The small molecule below binds the protein below.
Small molecule (SMILES): CCCCCCCO[C@H]1O[C@H](CO)[C@@H](O)[C@H](O)[C@@H]1F

Binding-site contacts:
Ligand atom O4 contacts residue ILE52 of chain 1.A at 3.3 Å.
Ligand atom F2 contacts residue PHE1 of chain 1.A at 2.9 Å.
Ligand atom C6 contacts residue ASP54 of chain 1.A at 3.4 Å.
Ligand atom C4 contacts residue ASP54 of chain 1.A at 3.3 Å.
Ligand atom CAN contacts residue TYR48 of chain 1.A at 3.6 Å (hydrophobic).
Ligand atom O3 contacts residue PHE142 of chain 1.A at 3.8 Å.
Ligand atom F2 contacts residue ILE13 of chain 1.A at 3.5 Å.
Ligand atom C6 contacts residue TYR48 of chain 1.A at 3.7 Å (hydrophobic).
Ligand atom O3 contacts residue GLN133 of chain 1.A at 3.1 Å (h-bond).
Ligand atom C6 contacts residue ASN46 of chain 1.A at 3.2 Å.
Ligand atom O4 contacts residue ASP54 of chain 1.A at 2.6 Å (salt-bridge).
Ligand atom C6 contacts residue ASP47 of chain 1.A at 3.6 Å.
Ligand atom O6 contacts residue TYR48 of chain 1.A at 3.9 Å.
Ligand atom C4 contacts residue ASN135 of chain 1.A at 3.9 Å.
Ligand atom O4 contacts residue ASN135 of chain 1.A at 2.9 Å (h-bond).
Ligand atom CAO contacts residue TYR137 of chain 1.A at 4.0 Å (hydrophobic).
Ligand atom C4 contacts residue PHE1 of chain 1.A at 3.8 Å (hydrophobic).
Ligand atom O6 contacts residue ASP54 of chain 1.A at 2.6 Å (salt-bridge).
Ligand atom C5 contacts residue ILE52 of chain 1.A at 3.9 Å (hydrophobic).
Ligand atom O3 contacts residue ASP140 of chain 1.A at 2.7 Å (salt-bridge).
Ligand atom CAQ contacts residue TYR137 of chain 1.A at 3.5 Å (hydrophobic).
Ligand atom C1 contacts residue PHE1 of chain 1.A at 3.5 Å (hydrophobic).
Ligand atom O4 contacts residue GLN133 of chain 1.A at 3.6 Å (h-bond).
Ligand atom C4 contacts residue GLN133 of chain 1.A at 3.7 Å.
Ligand atom CAR contacts residue TYR48 of chain 1.A at 3.9 Å (hydrophobic).
Ligand atom C2 contacts residue ILE13 of chain 1.A at 3.8 Å (hydrophobic).
Ligand atom C3 contacts residue ASP140 of chain 1.A at 3.3 Å.
Ligand atom C6 contacts residue PHE1 of chain 1.A at 3.7 Å (hydrophobic).
Ligand atom O3 contacts residue ASN135 of chain 1.A at 3.2 Å (h-bond).
Ligand atom C3 contacts residue GLN133 of chain 1.A at 4.0 Å.
Ligand atom O5 contacts residue ASP47 of chain 1.A at 3.9 Å.
Ligand atom O6 contacts residue ASP47 of chain 1.A at 2.8 Å (salt-bridge).
Ligand atom O6 contacts residue PHE1 of chain 1.A at 2.7 Å (h-bond).
Ligand atom C3 contacts residue ASN135 of chain 1.A at 3.8 Å.
Ligand atom C2 contacts residue ASP140 of chain 1.A at 3.8 Å.
Ligand atom O6 contacts residue ASN46 of chain 1.A at 3.1 Å (h-bond).
Ligand atom CAP contacts residue TYR48 of chain 1.A at 3.7 Å (hydrophobic).
Ligand atom C2 contacts residue PHE1 of chain 1.A at 3.7 Å (hydrophobic).
Ligand atom C5 contacts residue PHE1 of chain 1.A at 3.6 Å (hydrophobic).
Ligand atom O5 contacts residue PHE1 of chain 1.A at 2.8 Å (h-bond).

Sequence of chain 1.A:
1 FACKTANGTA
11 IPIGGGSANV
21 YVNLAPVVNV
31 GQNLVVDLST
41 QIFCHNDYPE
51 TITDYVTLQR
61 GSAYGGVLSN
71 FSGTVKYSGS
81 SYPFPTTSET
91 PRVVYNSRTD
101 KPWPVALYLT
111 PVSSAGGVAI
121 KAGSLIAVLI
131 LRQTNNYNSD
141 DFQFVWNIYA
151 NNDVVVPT